Sequence of chain 1.B:
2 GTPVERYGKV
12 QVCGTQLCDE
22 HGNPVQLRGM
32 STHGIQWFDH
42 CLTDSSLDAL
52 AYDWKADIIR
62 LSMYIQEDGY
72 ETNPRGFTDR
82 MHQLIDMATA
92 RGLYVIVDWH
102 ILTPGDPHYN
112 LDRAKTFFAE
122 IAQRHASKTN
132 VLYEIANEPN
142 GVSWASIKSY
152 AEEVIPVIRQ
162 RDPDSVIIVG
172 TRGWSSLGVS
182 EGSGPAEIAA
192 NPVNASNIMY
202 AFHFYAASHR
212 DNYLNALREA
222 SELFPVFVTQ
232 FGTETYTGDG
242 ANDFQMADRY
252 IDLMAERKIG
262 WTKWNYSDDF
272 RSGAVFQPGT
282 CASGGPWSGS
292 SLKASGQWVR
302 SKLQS

The small molecule below binds the protein below.
Small molecule (SMILES): OC[C@H]1O[C@@H](O[C@H]2[C@H](O)[C@@H](O)[C@H](O[C@H]3[C@H](O)[C@@H](O)[C@H](O[C@H]4[C@H](O)[C@@H](O)[C@H](O[C@H]5[C@H](O)[C@@H](O)[C@H](O)O[C@@H]5CO)O[C@@H]4CO)O[C@@H]3CO)O[C@@H]2CO)[C@H](O)[C@@H](O)[C@@H]1O

Binding-site contacts:
Ligand atom O1 contacts residue TYR214 of chain 1.B at 3.9 Å.
Ligand atom C3 contacts residue TYR206 of chain 1.B at 3.7 Å (hydrophobic).
Ligand atom O2 contacts residue GLU139 of chain 1.B at 2.6 Å (salt-bridge).
Ligand atom C2 contacts residue HIS34 of chain 1.B at 3.8 Å.
Ligand atom O5 contacts residue ARG272 of chain 1.B at 3.4 Å (salt-bridge).
Ligand atom C4 contacts residue TYR237 of chain 1.B at 3.8 Å (hydrophobic).
Ligand atom O2 contacts residue TYR214 of chain 1.B at 3.0 Å (h-bond).
Ligand atom C1 contacts residue TRP38 of chain 1.B at 3.8 Å (hydrophobic).
Ligand atom O6 contacts residue GLU68 of chain 1.B at 2.6 Å (salt-bridge).
Ligand atom O6 contacts residue ASP270 of chain 1.B at 2.8 Å (salt-bridge).
Ligand atom O6 contacts residue TRP38 of chain 1.B at 3.7 Å.
Ligand atom O5 contacts residue TYR65 of chain 1.B at 3.4 Å (h-bond).
Ligand atom O3 contacts residue GLN231 of chain 1.B at 3.1 Å (h-bond).
Ligand atom C3 contacts residue ARG272 of chain 1.B at 3.8 Å.
Ligand atom O3 contacts residue HIS34 of chain 1.B at 2.9 Å (h-bond).
Ligand atom O6 contacts residue ARG272 of chain 1.B at 3.1 Å (salt-bridge).
Ligand atom O2 contacts residue TYR206 of chain 1.B at 3.2 Å (h-bond).
Ligand atom O3 contacts residue ASP270 of chain 1.B at 3.8 Å.
Ligand atom O6 contacts residue TYR65 of chain 1.B at 3.1 Å (h-bond).
Ligand atom C2 contacts residue GLU139 of chain 1.B at 3.0 Å.
Ligand atom O2 contacts residue HIS34 of chain 1.B at 3.7 Å.
Ligand atom O3 contacts residue HIS210 of chain 1.B at 3.0 Å.
Ligand atom C3 contacts residue GLN231 of chain 1.B at 3.6 Å.
Ligand atom C1 contacts residue TYR237 of chain 1.B at 3.8 Å (hydrophobic).
Ligand atom O4 contacts residue TRP175 of chain 1.B at 3.7 Å.
Ligand atom C3 contacts residue HIS34 of chain 1.B at 3.8 Å.
Ligand atom C6 contacts residue PHE39 of chain 1.B at 3.7 Å (hydrophobic).
Ligand atom O3 contacts residue ARG272 of chain 1.B at 3.1 Å (salt-bridge).
Ligand atom O2 contacts residue TRP265 of chain 1.B at 3.2 Å (h-bond).
Ligand atom O1 contacts residue SER181 of chain 1.B at 3.8 Å.
Ligand atom C6 contacts residue GLU68 of chain 1.B at 3.4 Å.
Ligand atom O2 contacts residue GLN231 of chain 1.B at 3.5 Å (h-bond).
Ligand atom C6 contacts residue TYR206 of chain 1.B at 3.8 Å (hydrophobic).
Ligand atom C6 contacts residue ASP270 of chain 1.B at 3.4 Å.
Ligand atom O4 contacts residue ARG272 of chain 1.B at 3.5 Å (salt-bridge).
Ligand atom O2 contacts residue HIS210 of chain 1.B at 3.2 Å.
Ligand atom C2 contacts residue TYR214 of chain 1.B at 3.3 Å (hydrophobic).
Ligand atom C6 contacts residue TRP175 of chain 1.B at 3.9 Å (hydrophobic).
Ligand atom O4 contacts residue GLU139 of chain 1.B at 3.5 Å (salt-bridge).
Ligand atom O6 contacts residue HIS210 of chain 1.B at 3.2 Å (h-bond).